Binding-site contacts:
Ligand atom N6 contacts residue LEU240 of chain 1.D at 3.8 Å.
Ligand atom C20 contacts residue ASN256 of chain 1.D at 3.2 Å.
Ligand atom C21 contacts residue ASN256 of chain 1.D at 3.5 Å.
Ligand atom C3 contacts residue ASP249 of chain 1.D at 3.0 Å.
Ligand atom O27 contacts residue LYS252 of chain 1.D at 3.9 Å.
Ligand atom O27 contacts residue LEU253 of chain 1.D at 3.4 Å.
Ligand atom C35 contacts residue THR351 of chain 1.D at 3.8 Å.
Ligand atom C44 contacts residue VAL181 of chain 1.C at 3.8 Å (hydrophobic).
Ligand atom O28 contacts residue ASN256 of chain 1.D at 3.7 Å.
Ligand atom C1 contacts residue VAL236 of chain 1.D at 3.1 Å (hydrophobic).
Ligand atom C1 contacts residue LEU240 of chain 1.D at 3.5 Å (hydrophobic).
Ligand atom C15 contacts residue ILE316 of chain 1.D at 3.7 Å (hydrophobic).
Ligand atom C18 contacts residue ASN256 of chain 1.D at 3.8 Å.
Ligand atom C22 contacts residue MET257 of chain 1.D at 3.8 Å (hydrophobic).
Ligand atom C2 contacts residue LEU240 of chain 1.D at 3.4 Å (hydrophobic).
Ligand atom N6 contacts residue TYR200 of chain 1.D at 3.5 Å (h-bond).
Ligand atom C46 contacts residue LYS350 of chain 1.D at 3.8 Å.
Ligand atom C14 contacts residue ALA352 of chain 1.D at 3.5 Å (hydrophobic).
Ligand atom C35 contacts residue LYS350 of chain 1.D at 3.8 Å.
Ligand atom C45 contacts residue ASN256 of chain 1.D at 3.3 Å.
Ligand atom C4 contacts residue LEU253 of chain 1.D at 3.5 Å (hydrophobic).
Ligand atom C19 contacts residue ASN256 of chain 1.D at 3.2 Å.
Ligand atom O26 contacts residue ILE316 of chain 1.D at 3.8 Å.
Ligand atom C3 contacts residue LEU253 of chain 1.D at 3.5 Å (hydrophobic).
Ligand atom C4 contacts residue LEU250 of chain 1.D at 3.4 Å (hydrophobic).
Ligand atom C7 contacts residue ASP249 of chain 1.D at 3.7 Å.
Ligand atom C5 contacts residue TYR200 of chain 1.D at 3.2 Å (hydrophobic).
Ligand atom C45 contacts residue MET257 of chain 1.D at 3.7 Å (hydrophobic).
Ligand atom N6 contacts residue VAL236 of chain 1.D at 3.4 Å (h-bond).
Ligand atom C9 contacts residue CYS239 of chain 1.D at 3.7 Å (hydrophobic).
Ligand atom C46 contacts residue VAL349 of chain 1.D at 3.8 Å (hydrophobic).
Ligand atom O26 contacts residue CYS239 of chain 1.D at 3.3 Å.
Ligand atom C19 contacts residue THR179 of chain 1.C at 3.3 Å.
Ligand atom C46 contacts residue VAL313 of chain 1.D at 3.1 Å (hydrophobic).
Ligand atom C45 contacts residue ASN348 of chain 1.D at 3.6 Å.
Ligand atom C46 contacts residue ASN348 of chain 1.D at 2.9 Å.
Ligand atom C23 contacts residue LEU253 of chain 1.D at 3.8 Å (hydrophobic).
Ligand atom C2 contacts residue ASP249 of chain 1.D at 3.8 Å.
Ligand atom C45 contacts residue THR312 of chain 1.D at 3.3 Å.
Ligand atom C7 contacts residue LEU240 of chain 1.D at 3.4 Å (hydrophobic).

The protein below binds the small molecule below.
Small molecule (SMILES): Cc1ccc(C(=O)NCc2cccnc2)cc1NS(=O)(=O)c1ccc(C2CC2)cc1

Sequence of chain 1.D:
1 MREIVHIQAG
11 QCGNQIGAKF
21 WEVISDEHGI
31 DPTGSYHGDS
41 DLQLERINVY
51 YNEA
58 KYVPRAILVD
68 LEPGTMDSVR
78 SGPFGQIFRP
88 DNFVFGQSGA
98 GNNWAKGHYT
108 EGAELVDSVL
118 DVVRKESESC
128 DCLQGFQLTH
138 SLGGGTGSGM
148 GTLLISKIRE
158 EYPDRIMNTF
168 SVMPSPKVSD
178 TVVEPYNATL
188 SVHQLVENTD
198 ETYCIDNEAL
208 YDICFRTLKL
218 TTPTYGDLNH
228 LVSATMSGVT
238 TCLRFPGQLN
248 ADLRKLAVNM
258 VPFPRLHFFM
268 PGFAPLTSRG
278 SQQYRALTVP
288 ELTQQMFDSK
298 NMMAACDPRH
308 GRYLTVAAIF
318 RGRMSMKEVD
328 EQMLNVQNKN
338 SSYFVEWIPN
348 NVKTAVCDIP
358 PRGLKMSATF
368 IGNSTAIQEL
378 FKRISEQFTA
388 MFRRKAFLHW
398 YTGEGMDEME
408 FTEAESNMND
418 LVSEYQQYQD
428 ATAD

Sequence of chain 1.C:
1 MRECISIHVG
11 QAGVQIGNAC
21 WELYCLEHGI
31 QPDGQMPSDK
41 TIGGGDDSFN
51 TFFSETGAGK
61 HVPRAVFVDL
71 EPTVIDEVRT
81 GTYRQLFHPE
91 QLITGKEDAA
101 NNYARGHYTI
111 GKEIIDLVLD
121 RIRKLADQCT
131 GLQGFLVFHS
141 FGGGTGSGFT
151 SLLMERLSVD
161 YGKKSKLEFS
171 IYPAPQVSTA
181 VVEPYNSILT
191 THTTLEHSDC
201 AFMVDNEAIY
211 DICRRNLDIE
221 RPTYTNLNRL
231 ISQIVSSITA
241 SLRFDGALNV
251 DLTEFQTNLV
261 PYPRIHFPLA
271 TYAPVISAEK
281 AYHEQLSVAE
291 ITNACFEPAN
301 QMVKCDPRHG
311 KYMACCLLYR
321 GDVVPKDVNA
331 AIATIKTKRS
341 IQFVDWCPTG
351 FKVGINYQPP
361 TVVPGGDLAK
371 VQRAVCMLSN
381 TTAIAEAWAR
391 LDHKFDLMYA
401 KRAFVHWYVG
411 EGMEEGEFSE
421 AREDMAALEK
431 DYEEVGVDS